A small-molecule ligand and the protein it binds are described below.
Small molecule (SMILES): CC(=O)N[C@@H]1[C@@H](O)[C@H](O)[C@@H](CO)O[C@H]1O

Sequence of chain 1.C:
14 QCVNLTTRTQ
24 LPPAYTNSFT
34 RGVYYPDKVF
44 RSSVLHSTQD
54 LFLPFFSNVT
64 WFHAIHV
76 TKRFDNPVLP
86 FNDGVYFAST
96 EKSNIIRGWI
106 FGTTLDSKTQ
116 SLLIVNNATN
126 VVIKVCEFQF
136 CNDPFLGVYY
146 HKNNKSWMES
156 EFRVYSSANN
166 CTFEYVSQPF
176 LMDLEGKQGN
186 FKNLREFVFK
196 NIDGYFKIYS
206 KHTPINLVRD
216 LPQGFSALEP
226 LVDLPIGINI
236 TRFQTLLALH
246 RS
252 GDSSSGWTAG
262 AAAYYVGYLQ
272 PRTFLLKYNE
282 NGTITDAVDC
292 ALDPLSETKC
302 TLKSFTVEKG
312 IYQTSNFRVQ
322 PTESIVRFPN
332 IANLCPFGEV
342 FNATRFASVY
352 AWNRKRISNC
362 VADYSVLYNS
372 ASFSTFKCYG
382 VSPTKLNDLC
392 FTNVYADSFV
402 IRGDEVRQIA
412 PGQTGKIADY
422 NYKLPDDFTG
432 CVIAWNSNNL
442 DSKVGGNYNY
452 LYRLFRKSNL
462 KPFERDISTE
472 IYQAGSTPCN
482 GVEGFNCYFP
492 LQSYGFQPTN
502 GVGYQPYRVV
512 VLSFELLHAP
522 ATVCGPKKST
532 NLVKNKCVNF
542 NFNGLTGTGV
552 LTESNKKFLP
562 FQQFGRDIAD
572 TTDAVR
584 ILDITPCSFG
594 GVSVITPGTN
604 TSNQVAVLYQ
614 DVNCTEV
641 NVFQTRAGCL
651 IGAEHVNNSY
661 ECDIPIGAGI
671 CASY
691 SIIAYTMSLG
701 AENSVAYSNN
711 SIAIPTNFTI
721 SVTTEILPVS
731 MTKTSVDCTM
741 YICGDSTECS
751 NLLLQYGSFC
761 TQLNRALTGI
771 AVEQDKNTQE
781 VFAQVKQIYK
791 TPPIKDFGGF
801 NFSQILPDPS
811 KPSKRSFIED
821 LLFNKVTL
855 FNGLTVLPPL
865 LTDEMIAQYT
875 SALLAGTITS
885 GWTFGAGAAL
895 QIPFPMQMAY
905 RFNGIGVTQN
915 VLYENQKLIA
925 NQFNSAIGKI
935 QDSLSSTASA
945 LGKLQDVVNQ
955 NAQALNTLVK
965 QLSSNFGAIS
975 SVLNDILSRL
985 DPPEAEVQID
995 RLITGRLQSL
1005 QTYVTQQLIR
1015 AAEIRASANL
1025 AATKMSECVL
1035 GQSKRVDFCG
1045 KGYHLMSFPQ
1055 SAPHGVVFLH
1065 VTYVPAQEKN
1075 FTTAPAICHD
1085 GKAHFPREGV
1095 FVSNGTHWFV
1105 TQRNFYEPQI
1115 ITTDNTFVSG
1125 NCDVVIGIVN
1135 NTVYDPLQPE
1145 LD

Binding-site contacts:
Ligand atom C2 contacts residue GLN1071 of chain 1.C at 3.9 Å.
Ligand atom O7 contacts residue GLN1071 of chain 1.C at 3.1 Å (h-bond).
Ligand atom C8 contacts residue GLN1071 of chain 1.C at 4.3 Å.
Ligand atom C4 contacts residue ASN717 of chain 1.C at 4.2 Å.
Ligand atom C5 contacts residue GLN926 of chain 1.C at 4.3 Å.
Ligand atom C5 contacts residue LEU922 of chain 1.C at 4.4 Å (hydrophobic).
Ligand atom O5 contacts residue ASN717 of chain 1.C at 2.4 Å (h-bond).
Ligand atom C6 contacts residue GLN926 of chain 1.C at 4.0 Å.
Ligand atom C1 contacts residue GLN1071 of chain 1.C at 3.8 Å.
Ligand atom C8 contacts residue ASN717 of chain 1.C at 4.5 Å.
Ligand atom O5 contacts residue GLN1071 of chain 1.C at 4.1 Å.
Ligand atom C3 contacts residue ASN717 of chain 1.C at 3.8 Å.
Ligand atom C7 contacts residue GLN1071 of chain 1.C at 3.7 Å.
Ligand atom C7 contacts residue ASN717 of chain 1.C at 3.4 Å.
Ligand atom O4 contacts residue LEU922 of chain 1.C at 4.3 Å.
Ligand atom O6 contacts residue GLN926 of chain 1.C at 3.2 Å (h-bond).
Ligand atom N2 contacts residue ASN717 of chain 1.C at 2.8 Å (h-bond).
Ligand atom C1 contacts residue ASN717 of chain 1.C at 1.4 Å.
Ligand atom C8 contacts residue THR716 of chain 1.C at 4.2 Å.
Ligand atom C5 contacts residue ASN717 of chain 1.C at 3.6 Å.
Ligand atom N2 contacts residue GLN1071 of chain 1.C at 4.4 Å.
Ligand atom O7 contacts residue ASN717 of chain 1.C at 3.7 Å.
Ligand atom C2 contacts residue ASN717 of chain 1.C at 2.4 Å.